Sequence of chain 11.A:
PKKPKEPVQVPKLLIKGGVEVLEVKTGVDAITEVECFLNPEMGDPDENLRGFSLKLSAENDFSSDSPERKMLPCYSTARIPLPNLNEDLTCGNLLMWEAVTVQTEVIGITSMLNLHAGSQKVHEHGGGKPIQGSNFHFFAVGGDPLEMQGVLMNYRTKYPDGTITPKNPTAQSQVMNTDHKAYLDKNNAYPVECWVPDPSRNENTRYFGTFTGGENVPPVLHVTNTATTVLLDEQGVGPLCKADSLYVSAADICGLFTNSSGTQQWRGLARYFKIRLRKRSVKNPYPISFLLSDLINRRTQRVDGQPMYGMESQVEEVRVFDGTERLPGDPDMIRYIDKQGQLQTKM

Binding-site contacts:
Ligand atom N5 contacts residue GLN278 of chain 11.A at 3.7 Å.
Ligand atom C11 contacts residue PHE75 of chain 11.B at 3.5 Å (hydrophobic).
Ligand atom C9 contacts residue LYS68 of chain 11.A at 3.8 Å.
Ligand atom O1B contacts residue THR276 of chain 11.A at 2.8 Å (h-bond).
Ligand atom C11 contacts residue ASN272 of chain 11.A at 3.4 Å.
Ligand atom O8 contacts residue LYS68 of chain 11.A at 3.9 Å.
Ligand atom O1A contacts residue THR276 of chain 11.A at 3.4 Å (h-bond).
Ligand atom C11 contacts residue PHE270 of chain 11.A at 3.8 Å (hydrophobic).
Ligand atom O1A contacts residue LYS68 of chain 11.A at 3.2 Å (salt-bridge).
Ligand atom C4 contacts residue ASN272 of chain 11.A at 4.0 Å.
Ligand atom O8 contacts residue ASN272 of chain 11.A at 3.5 Å (h-bond).
Ligand atom C10 contacts residue GLN278 of chain 11.A at 4.0 Å.
Ligand atom O9 contacts residue LEU67 of chain 11.A at 3.2 Å.
Ligand atom C6 contacts residue ASN272 of chain 11.A at 3.5 Å.
Ligand atom O10 contacts residue PHE75 of chain 11.B at 3.5 Å.
Ligand atom O1B contacts residue ASN272 of chain 11.A at 3.7 Å.
Ligand atom N5 contacts residue ASN272 of chain 11.A at 3.1 Å (h-bond).
Ligand atom C1 contacts residue SER274 of chain 11.A at 3.4 Å.
Ligand atom O8 contacts residue THR276 of chain 11.A at 3.2 Å.
Ligand atom O9 contacts residue LYS68 of chain 11.A at 2.8 Å (salt-bridge).
Ligand atom C5 contacts residue ASN272 of chain 11.A at 3.9 Å.
Ligand atom C9 contacts residue GLN278 of chain 11.A at 3.2 Å.
Ligand atom O1B contacts residue SER274 of chain 11.A at 3.9 Å.
Ligand atom O1A contacts residue SER274 of chain 11.A at 2.3 Å (h-bond).
Ligand atom O8 contacts residue GLN278 of chain 11.A at 3.5 Å (h-bond).
Ligand atom C10 contacts residue PHE75 of chain 11.B at 3.9 Å (hydrophobic).
Ligand atom C11 contacts residue THR276 of chain 11.A at 3.7 Å.
Ligand atom C9 contacts residue LEU67 of chain 11.A at 3.9 Å (hydrophobic).
Ligand atom C7 contacts residue GLN278 of chain 11.A at 3.8 Å.
Ligand atom C10 contacts residue LEU62 of chain 11.A at 3.9 Å (hydrophobic).
Ligand atom O10 contacts residue LEU62 of chain 11.A at 3.6 Å.
Ligand atom C11 contacts residue HIS138 of chain 11.E at 3.4 Å.
Ligand atom C11 contacts residue LEU62 of chain 11.A at 4.0 Å (hydrophobic).
Ligand atom C10 contacts residue ASN272 of chain 11.A at 3.7 Å.
Ligand atom C8 contacts residue GLN278 of chain 11.A at 3.7 Å.
Ligand atom C1 contacts residue LYS68 of chain 11.A at 3.8 Å.
Ligand atom C11 contacts residue PHE65 of chain 11.A at 3.7 Å (hydrophobic).
Ligand atom C11 contacts residue GLN278 of chain 11.A at 3.4 Å.
Ligand atom O1B contacts residue LYS68 of chain 11.A at 3.7 Å.
Ligand atom C1 contacts residue THR276 of chain 11.A at 3.5 Å.

This protein binds this small molecule.
Small molecule (SMILES): CC(=O)N[C@H]1[C@H]([C@H](O)[C@H](O)CO)O[C@@](O[C@H](CO)[C@@H](O)[C@@H]2O[C@@H](C(=O)O)C[C@H](O)[C@H]2NC(C)=O)(C(=O)O)C[C@@H]1O

Sequence of chain 11.B:
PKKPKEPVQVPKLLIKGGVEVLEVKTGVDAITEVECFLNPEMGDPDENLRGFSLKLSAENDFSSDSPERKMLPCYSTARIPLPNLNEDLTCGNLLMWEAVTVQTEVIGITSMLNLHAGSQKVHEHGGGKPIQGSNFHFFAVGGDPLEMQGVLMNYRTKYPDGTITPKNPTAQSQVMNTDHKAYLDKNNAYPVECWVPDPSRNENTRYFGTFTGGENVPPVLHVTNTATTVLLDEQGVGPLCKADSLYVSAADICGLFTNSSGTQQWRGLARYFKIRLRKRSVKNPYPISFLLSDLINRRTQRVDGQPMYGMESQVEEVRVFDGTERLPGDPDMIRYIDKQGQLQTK

Sequence of chain 11.E:
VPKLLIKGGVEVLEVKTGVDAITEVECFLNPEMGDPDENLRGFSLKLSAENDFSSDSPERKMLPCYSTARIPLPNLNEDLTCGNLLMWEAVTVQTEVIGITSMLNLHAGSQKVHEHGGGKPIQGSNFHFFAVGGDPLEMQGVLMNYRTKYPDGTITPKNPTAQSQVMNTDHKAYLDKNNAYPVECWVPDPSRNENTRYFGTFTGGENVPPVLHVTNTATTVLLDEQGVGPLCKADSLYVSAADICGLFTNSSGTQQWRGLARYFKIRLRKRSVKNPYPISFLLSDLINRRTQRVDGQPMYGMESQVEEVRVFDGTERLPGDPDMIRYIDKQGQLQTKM